Sequence of chain 1.B:
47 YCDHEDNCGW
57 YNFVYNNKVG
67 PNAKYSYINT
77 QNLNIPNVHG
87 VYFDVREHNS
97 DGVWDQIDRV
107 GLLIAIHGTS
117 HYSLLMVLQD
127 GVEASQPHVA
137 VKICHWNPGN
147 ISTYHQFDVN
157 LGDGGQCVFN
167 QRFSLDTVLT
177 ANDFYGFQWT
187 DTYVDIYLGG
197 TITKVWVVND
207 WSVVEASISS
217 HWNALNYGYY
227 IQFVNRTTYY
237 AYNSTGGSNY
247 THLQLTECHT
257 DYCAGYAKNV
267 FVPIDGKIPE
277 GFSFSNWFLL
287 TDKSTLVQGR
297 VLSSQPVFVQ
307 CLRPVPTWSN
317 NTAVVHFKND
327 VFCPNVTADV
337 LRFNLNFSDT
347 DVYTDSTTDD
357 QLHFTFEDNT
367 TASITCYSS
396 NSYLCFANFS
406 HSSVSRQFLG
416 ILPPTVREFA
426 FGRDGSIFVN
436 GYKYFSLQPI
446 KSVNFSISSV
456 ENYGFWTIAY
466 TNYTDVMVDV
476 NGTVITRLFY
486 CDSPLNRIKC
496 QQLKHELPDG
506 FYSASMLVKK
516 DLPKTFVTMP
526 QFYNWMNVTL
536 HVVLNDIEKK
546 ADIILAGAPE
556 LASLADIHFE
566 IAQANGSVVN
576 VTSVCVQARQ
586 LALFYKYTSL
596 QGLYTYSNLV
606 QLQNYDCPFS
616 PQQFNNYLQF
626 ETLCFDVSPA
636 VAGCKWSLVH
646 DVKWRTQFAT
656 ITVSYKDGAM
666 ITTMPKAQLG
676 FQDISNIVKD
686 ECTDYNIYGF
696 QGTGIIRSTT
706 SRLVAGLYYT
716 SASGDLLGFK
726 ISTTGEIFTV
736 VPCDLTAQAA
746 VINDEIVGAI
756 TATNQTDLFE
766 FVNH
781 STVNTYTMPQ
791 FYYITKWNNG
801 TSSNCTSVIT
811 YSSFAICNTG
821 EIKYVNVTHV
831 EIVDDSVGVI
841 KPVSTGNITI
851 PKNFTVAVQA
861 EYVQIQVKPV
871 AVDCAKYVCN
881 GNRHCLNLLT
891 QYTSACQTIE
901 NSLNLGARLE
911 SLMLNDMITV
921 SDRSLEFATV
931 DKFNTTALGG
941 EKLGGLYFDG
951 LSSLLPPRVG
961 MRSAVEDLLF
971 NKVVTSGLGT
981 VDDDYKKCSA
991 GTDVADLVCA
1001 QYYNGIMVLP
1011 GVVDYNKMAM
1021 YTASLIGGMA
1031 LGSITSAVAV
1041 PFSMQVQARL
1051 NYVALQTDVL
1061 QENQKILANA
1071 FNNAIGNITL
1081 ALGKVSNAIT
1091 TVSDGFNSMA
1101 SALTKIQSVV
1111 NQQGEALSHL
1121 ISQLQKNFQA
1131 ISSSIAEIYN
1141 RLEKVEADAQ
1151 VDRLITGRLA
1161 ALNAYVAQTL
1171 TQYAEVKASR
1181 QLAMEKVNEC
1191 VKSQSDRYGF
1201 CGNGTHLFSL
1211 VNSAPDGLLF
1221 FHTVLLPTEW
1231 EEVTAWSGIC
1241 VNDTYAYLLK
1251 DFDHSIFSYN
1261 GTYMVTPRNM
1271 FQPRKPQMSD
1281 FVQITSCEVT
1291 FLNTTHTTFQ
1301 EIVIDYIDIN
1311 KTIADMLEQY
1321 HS

A protein and the small-molecule ligand that binds it are described below.
Small molecule (SMILES): CC(=O)N[C@H]1[C@H](O[C@H]2[C@H](O)[C@@H](NC(C)=O)CO[C@@H]2CO)O[C@H](CO)[C@@H](O[C@@H]2O[C@H](CO[C@H]3O[C@H](CO)[C@@H](O)[C@H](O)[C@@H]3O)[C@@H](O)[C@H](O)[C@@H]2O)[C@@H]1O

Binding-site contacts:
Ligand atom C5 contacts residue ASN532 of chain 1.B at 3.6 Å.
Ligand atom O7 contacts residue PHE589 of chain 1.B at 4.1 Å.
Ligand atom O5 contacts residue ASN532 of chain 1.B at 2.3 Å (h-bond).
Ligand atom O5 contacts residue THR534 of chain 1.B at 4.4 Å.
Ligand atom C1 contacts residue THR534 of chain 1.B at 4.4 Å.
Ligand atom C8 contacts residue ASN532 of chain 1.B at 3.4 Å.
Ligand atom C7 contacts residue PHE589 of chain 1.B at 4.5 Å (hydrophobic).
Ligand atom C7 contacts residue TRP530 of chain 1.B at 3.6 Å (hydrophobic).
Ligand atom O7 contacts residue ALA672 of chain 1.B at 4.4 Å.
Ligand atom C8 contacts residue TRP530 of chain 1.B at 3.7 Å (hydrophobic).
Ligand atom N2 contacts residue ASN532 of chain 1.B at 3.0 Å (h-bond).
Ligand atom O3 contacts residue LYS591 of chain 1.B at 4.4 Å.
Ligand atom O5 contacts residue ALA567 of chain 1.B at 4.2 Å.
Ligand atom C2 contacts residue ASN532 of chain 1.B at 2.4 Å.
Ligand atom C1 contacts residue ASN532 of chain 1.B at 1.4 Å.
Ligand atom C7 contacts residue ASN532 of chain 1.B at 3.5 Å.
Ligand atom O7 contacts residue ASN532 of chain 1.B at 4.4 Å.
Ligand atom C3 contacts residue ASN532 of chain 1.B at 3.8 Å.
Ligand atom C7 contacts residue LYS591 of chain 1.B at 4.2 Å.
Ligand atom C4 contacts residue ASN532 of chain 1.B at 4.1 Å.
Ligand atom O7 contacts residue TRP530 of chain 1.B at 3.3 Å.
Ligand atom N2 contacts residue PHE589 of chain 1.B at 4.2 Å.
Ligand atom C8 contacts residue LYS591 of chain 1.B at 3.8 Å.
Ligand atom O7 contacts residue LYS591 of chain 1.B at 3.7 Å.